A small-molecule ligand and the protein it binds are described below.
Small molecule (SMILES): O=c1ccn([C@@H]2O[C@H](CO[P](=O)(O)O[P](=O)(O)O[C@H]3OC[C@@H](O)[C@H](O)[C@H]3O)[C@@H](O)[C@H]2O)c(=O)[nH]1

Binding-site contacts:
Ligand atom C6 contacts residue ILE231 of chain 1.F at 3.6 Å (hydrophobic).
Ligand atom O3A contacts residue LYS339 of chain 1.F at 3.3 Å (salt-bridge).
Ligand atom C2 contacts residue LYS267 of chain 1.F at 3.6 Å.
Ligand atom O2 contacts residue SER269 of chain 1.F at 2.6 Å (h-bond).
Ligand atom O3B contacts residue ALA164 of chain 1.F at 3.5 Å.
Ligand atom C5D contacts residue PHE277 of chain 1.F at 3.5 Å (hydrophobic).
Ligand atom O3' contacts residue PHE162 of chain 1.F at 2.7 Å (h-bond).
Ligand atom O3A contacts residue ALA164 of chain 1.F at 3.5 Å.
Ligand atom C4' contacts residue LYS220 of chain 1.F at 3.5 Å.
Ligand atom O4' contacts residue GLU161 of chain 1.F at 2.9 Å (salt-bridge).
Ligand atom O3D contacts residue PHE338 of chain 1.F at 2.9 Å (h-bond).
Ligand atom O4 contacts residue LYS267 of chain 1.F at 2.8 Å (salt-bridge).
Ligand atom O2A contacts residue PHE277 of chain 1.F at 3.4 Å.
Ligand atom C4D contacts residue GLY273 of chain 1.F at 3.4 Å.
Ligand atom O2B contacts residue GLU165 of chain 1.F at 2.8 Å (salt-bridge).
Ligand atom C4 contacts residue LYS267 of chain 1.F at 3.2 Å.
Ligand atom C3' contacts residue PHE162 of chain 1.F at 3.2 Å (hydrophobic).
Ligand atom O2' contacts residue ARG260 of chain 1.E at 3.0 Å (salt-bridge).
Ligand atom O5' contacts residue CYS276 of chain 1.F at 3.0 Å.
Ligand atom O2D contacts residue PHE338 of chain 1.F at 3.3 Å (h-bond).
Ligand atom N3 contacts residue LYS267 of chain 1.F at 2.5 Å (salt-bridge).
Ligand atom O2A contacts residue PHE265 of chain 1.F at 3.4 Å.
Ligand atom O4' contacts residue LEU163 of chain 1.F at 2.8 Å (h-bond).
Ligand atom O4 contacts residue PHE265 of chain 1.F at 3.5 Å.
Ligand atom C3' contacts residue LEU163 of chain 1.F at 3.4 Å (hydrophobic).
Ligand atom N1 contacts residue ILE231 of chain 1.F at 3.6 Å.
Ligand atom C5' contacts residue CYS276 of chain 1.F at 3.5 Å (hydrophobic).
Ligand atom C5' contacts residue LEU163 of chain 1.F at 3.6 Å (hydrophobic).
Ligand atom O4D contacts residue ILE231 of chain 1.F at 3.2 Å.
Ligand atom O1B contacts residue PHE338 of chain 1.F at 3.3 Å.
Ligand atom O2B contacts residue PHE338 of chain 1.F at 3.4 Å.
Ligand atom O3' contacts residue ARG260 of chain 1.E at 2.9 Å (salt-bridge).
Ligand atom O4' contacts residue PHE162 of chain 1.F at 3.1 Å (h-bond).
Ligand atom O2D contacts residue ARG442 of chain 1.F at 2.8 Å (salt-bridge).
Ligand atom O4' contacts residue LYS220 of chain 1.F at 3.2 Å (salt-bridge).
Ligand atom O2' contacts residue ALA164 of chain 1.F at 3.6 Å.
Ligand atom O1A contacts residue LYS339 of chain 1.F at 2.9 Å (salt-bridge).
Ligand atom O4D contacts residue PHE272 of chain 1.F at 3.3 Å.
Ligand atom O3D contacts residue GLY273 of chain 1.F at 2.7 Å (h-bond).
Ligand atom C4' contacts residue LEU163 of chain 1.F at 3.4 Å (hydrophobic).

Sequence of chain 1.E:
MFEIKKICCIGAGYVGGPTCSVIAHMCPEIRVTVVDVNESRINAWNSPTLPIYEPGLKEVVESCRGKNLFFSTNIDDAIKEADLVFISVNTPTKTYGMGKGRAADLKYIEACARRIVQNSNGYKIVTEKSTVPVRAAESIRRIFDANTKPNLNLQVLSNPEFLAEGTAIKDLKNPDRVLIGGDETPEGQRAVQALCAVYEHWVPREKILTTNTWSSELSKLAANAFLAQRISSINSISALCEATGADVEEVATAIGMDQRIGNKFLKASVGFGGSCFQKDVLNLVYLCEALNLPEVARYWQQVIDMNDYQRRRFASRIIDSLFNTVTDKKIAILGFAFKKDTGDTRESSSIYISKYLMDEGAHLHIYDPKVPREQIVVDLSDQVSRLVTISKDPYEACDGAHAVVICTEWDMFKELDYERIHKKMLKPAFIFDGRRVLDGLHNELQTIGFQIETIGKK

Sequence of chain 1.F:
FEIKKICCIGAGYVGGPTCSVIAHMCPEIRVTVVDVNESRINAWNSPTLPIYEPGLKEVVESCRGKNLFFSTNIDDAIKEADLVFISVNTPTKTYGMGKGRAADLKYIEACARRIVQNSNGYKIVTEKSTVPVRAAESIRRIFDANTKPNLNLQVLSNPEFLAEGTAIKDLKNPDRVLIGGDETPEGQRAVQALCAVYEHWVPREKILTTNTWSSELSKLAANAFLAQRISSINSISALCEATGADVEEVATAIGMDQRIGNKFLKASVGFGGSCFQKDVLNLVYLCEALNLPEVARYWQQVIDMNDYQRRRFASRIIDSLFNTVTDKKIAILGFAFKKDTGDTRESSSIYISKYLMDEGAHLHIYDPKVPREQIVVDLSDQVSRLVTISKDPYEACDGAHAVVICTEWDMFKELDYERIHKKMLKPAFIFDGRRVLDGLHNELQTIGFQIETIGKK